Sequence of chain 1.A:
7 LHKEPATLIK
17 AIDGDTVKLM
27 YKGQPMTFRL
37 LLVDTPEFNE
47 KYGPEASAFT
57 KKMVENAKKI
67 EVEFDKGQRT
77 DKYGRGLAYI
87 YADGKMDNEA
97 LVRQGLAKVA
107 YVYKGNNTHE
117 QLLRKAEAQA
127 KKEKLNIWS

Binding-site contacts:
Ligand atom P1 contacts residue TYR79 of chain 1.A at 3.6 Å.
Ligand atom O4P contacts residue ARG35 of chain 1.A at 2.9 Å (salt-bridge).
Ligand atom C2 contacts residue TYR109 of chain 1.A at 3.8 Å (hydrophobic).
Ligand atom O4' contacts residue ARG81 of chain 1.A at 2.9 Å (salt-bridge).
Ligand atom C4' contacts residue ARG81 of chain 1.A at 3.8 Å.
Ligand atom C5 contacts residue LEU83 of chain 1.A at 4.0 Å (hydrophobic).
Ligand atom C3' contacts residue TYR107 of chain 1.A at 3.9 Å (hydrophobic).
Ligand atom N3 contacts residue LEU83 of chain 1.A at 3.8 Å.
Ligand atom C5M contacts residue ARG35 of chain 1.A at 3.7 Å.
Ligand atom C5M contacts residue LEU36 of chain 1.A at 4.0 Å (hydrophobic).
Ligand atom O4P contacts residue ARG81 of chain 1.A at 2.8 Å (salt-bridge).
Ligand atom C5 contacts residue TYR107 of chain 1.A at 4.0 Å (hydrophobic).
Ligand atom O4 contacts residue TYR109 of chain 1.A at 3.9 Å.
Ligand atom O5' contacts residue ARG35 of chain 1.A at 3.6 Å.
Ligand atom O2P contacts residue TYR79 of chain 1.A at 2.7 Å (h-bond).
Ligand atom O2 contacts residue TYR109 of chain 1.A at 4.0 Å.
Ligand atom C4 contacts residue TYR109 of chain 1.A at 3.7 Å (hydrophobic).
Ligand atom O6P contacts residue GLU43 of chain 1.A at 3.9 Å.
Ligand atom P2 contacts residue ARG81 of chain 1.A at 3.9 Å.
Ligand atom C4 contacts residue LEU83 of chain 1.A at 3.7 Å (hydrophobic).
Ligand atom O5P contacts residue ARG35 of chain 1.A at 2.8 Å (salt-bridge).
Ligand atom O3' contacts residue LYS78 of chain 1.A at 3.5 Å.
Ligand atom C2 contacts residue ASP77 of chain 1.A at 4.0 Å.
Ligand atom O1P contacts residue LYS78 of chain 1.A at 2.7 Å (salt-bridge).
Ligand atom C2' contacts residue TYR107 of chain 1.A at 3.8 Å (hydrophobic).
Ligand atom O4 contacts residue LEU83 of chain 1.A at 3.7 Å.
Ligand atom O5P contacts residue CA1 of chain 1.B at 3.1 Å.
Ligand atom N3 contacts residue TYR109 of chain 1.A at 3.4 Å.
Ligand atom O5P contacts residue ASP40 of chain 1.A at 3.4 Å (salt-bridge).
Ligand atom P1 contacts residue LYS78 of chain 1.A at 3.8 Å.
Ligand atom P2 contacts residue ARG35 of chain 1.A at 3.5 Å.
Ligand atom C5M contacts residue TYR107 of chain 1.A at 3.7 Å (hydrophobic).
Ligand atom O2 contacts residue ASP77 of chain 1.A at 3.9 Å.
Ligand atom O1P contacts residue TYR79 of chain 1.A at 3.5 Å (h-bond).
Ligand atom O5P contacts residue TYR107 of chain 1.A at 4.0 Å.
Ligand atom O5' contacts residue ARG81 of chain 1.A at 3.0 Å (salt-bridge).
Ligand atom C2' contacts residue TYR109 of chain 1.A at 3.6 Å (hydrophobic).
Ligand atom O4 contacts residue LEU37 of chain 1.A at 3.8 Å.
Ligand atom C5' contacts residue TYR107 of chain 1.A at 3.6 Å (hydrophobic).
Ligand atom C1' contacts residue ARG81 of chain 1.A at 4.0 Å.

A protein and the small-molecule ligand that binds it are described below.
Small molecule (SMILES): Cc1cn([C@H]2C[C@H](OP(=O)(O)O)[C@@H](COP(=O)(O)O)O2)c(=O)[nH]c1=O